Sequence of chain 2.A:
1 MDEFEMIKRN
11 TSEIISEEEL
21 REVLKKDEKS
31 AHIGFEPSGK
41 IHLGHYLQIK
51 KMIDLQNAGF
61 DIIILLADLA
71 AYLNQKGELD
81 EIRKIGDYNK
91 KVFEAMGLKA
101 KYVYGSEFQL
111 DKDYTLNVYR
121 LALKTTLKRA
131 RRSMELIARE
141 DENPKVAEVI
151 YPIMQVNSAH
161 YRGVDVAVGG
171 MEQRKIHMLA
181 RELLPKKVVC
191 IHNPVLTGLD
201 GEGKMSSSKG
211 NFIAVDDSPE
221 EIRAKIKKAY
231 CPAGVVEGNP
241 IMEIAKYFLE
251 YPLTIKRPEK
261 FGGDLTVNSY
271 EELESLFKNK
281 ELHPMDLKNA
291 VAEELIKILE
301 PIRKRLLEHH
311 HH

A protein and the small-molecule ligand that binds it are described below.
Small molecule (SMILES): N[C@@H](Cc1ccc(O)c([N+](=O)[O-])c1)C(=O)O

Binding-site contacts:
Ligand atom O contacts residue GLN173 of chain 2.A at 3.0 Å (h-bond).
Ligand atom CD2 contacts residue GLY34 of chain 2.A at 3.4 Å.
Ligand atom CG contacts residue GLN155 of chain 2.A at 3.6 Å.
Ligand atom O2 contacts residue ALA67 of chain 2.A at 3.9 Å.
Ligand atom N contacts residue TYR151 of chain 2.A at 2.9 Å (h-bond).
Ligand atom CZ contacts residue LEU65 of chain 2.A at 3.5 Å (hydrophobic).
Ligand atom OXT contacts residue GLU36 of chain 2.A at 3.0 Å (salt-bridge).
Ligand atom CB contacts residue TYR151 of chain 2.A at 3.5 Å (hydrophobic).
Ligand atom N contacts residue GLN173 of chain 2.A at 2.6 Å (h-bond).
Ligand atom O2 contacts residue ALA70 of chain 2.A at 3.4 Å.
Ligand atom NN contacts residue LEU65 of chain 2.A at 3.6 Å.
Ligand atom CE2 contacts residue GLY34 of chain 2.A at 3.6 Å.
Ligand atom CG contacts residue GLY34 of chain 2.A at 3.9 Å.
Ligand atom CD1 contacts residue ALA67 of chain 2.A at 3.5 Å (hydrophobic).
Ligand atom OH contacts residue LEU65 of chain 2.A at 3.4 Å.
Ligand atom OH contacts residue GLN155 of chain 2.A at 3.7 Å.
Ligand atom CD2 contacts residue GLN155 of chain 2.A at 3.6 Å.
Ligand atom OH contacts residue SER158 of chain 2.A at 2.8 Å (h-bond).
Ligand atom NN contacts residue GLN109 of chain 2.A at 3.4 Å (h-bond).
Ligand atom O contacts residue TYR151 of chain 2.A at 3.4 Å (h-bond).
Ligand atom O1 contacts residue GLN155 of chain 2.A at 3.4 Å.
Ligand atom CA contacts residue GLN173 of chain 2.A at 3.4 Å.
Ligand atom O2 contacts residue GLN109 of chain 2.A at 3.1 Å (h-bond).
Ligand atom CZ contacts residue GLN155 of chain 2.A at 3.5 Å.
Ligand atom O1 contacts residue GLN109 of chain 2.A at 2.9 Å (h-bond).
Ligand atom N contacts residue GLN155 of chain 2.A at 2.8 Å (h-bond).
Ligand atom CA contacts residue TYR151 of chain 2.A at 3.5 Å (hydrophobic).
Ligand atom O1 contacts residue SER158 of chain 2.A at 3.0 Å.
Ligand atom O1 contacts residue MET154 of chain 2.A at 3.7 Å.
Ligand atom CE2 contacts residue GLN155 of chain 2.A at 3.6 Å.
Ligand atom C contacts residue GLN173 of chain 2.A at 3.6 Å.
Ligand atom CE1 contacts residue GLN155 of chain 2.A at 3.8 Å.
Ligand atom OXT contacts residue PHE35 of chain 2.A at 3.7 Å.
Ligand atom CD1 contacts residue GLN155 of chain 2.A at 3.7 Å.
Ligand atom CB contacts residue GLY34 of chain 2.A at 3.7 Å.
Ligand atom O1 contacts residue LEU65 of chain 2.A at 3.8 Å.
Ligand atom OXT contacts residue GLY34 of chain 2.A at 3.9 Å.
Ligand atom C contacts residue TYR151 of chain 2.A at 3.5 Å (hydrophobic).
Ligand atom CE1 contacts residue LEU65 of chain 2.A at 3.6 Å (hydrophobic).
Ligand atom CA contacts residue GLY34 of chain 2.A at 3.8 Å.